A small-molecule ligand and the protein it binds are described below.
Small molecule (SMILES): CCCCCCCC(=O)O

Sequence of chain 1.G:
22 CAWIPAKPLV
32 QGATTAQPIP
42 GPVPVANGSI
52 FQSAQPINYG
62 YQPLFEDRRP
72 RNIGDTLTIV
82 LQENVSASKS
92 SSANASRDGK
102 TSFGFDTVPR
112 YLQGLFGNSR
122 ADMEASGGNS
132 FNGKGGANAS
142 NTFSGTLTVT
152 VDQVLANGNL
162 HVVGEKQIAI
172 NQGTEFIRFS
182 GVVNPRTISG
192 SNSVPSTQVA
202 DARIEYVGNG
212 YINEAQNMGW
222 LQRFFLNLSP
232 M

Sequence of chain 1.I:
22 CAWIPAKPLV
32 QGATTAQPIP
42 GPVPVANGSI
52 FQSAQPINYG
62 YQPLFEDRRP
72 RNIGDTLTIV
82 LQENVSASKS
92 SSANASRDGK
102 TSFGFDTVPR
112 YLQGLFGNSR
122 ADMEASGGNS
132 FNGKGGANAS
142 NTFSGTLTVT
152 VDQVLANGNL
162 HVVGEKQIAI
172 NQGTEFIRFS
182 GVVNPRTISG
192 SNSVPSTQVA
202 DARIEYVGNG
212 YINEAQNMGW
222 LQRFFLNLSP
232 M

Sequence of chain 1.H:
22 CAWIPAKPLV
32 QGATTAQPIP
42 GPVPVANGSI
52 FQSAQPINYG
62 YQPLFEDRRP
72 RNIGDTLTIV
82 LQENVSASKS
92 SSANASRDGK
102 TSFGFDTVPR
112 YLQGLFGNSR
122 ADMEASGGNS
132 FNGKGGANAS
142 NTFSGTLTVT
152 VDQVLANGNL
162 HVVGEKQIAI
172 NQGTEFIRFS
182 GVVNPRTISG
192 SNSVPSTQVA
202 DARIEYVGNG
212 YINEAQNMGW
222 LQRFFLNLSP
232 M

Binding-site contacts:
Ligand atom C4 contacts residue LEU229 of chain 1.G at 4.0 Å (hydrophobic).
Ligand atom C7 contacts residue TRP221 of chain 1.H at 3.7 Å (hydrophobic).
Ligand atom C2 contacts residue ASN228 of chain 1.G at 3.9 Å.
Ligand atom C6 contacts residue TRP221 of chain 1.H at 4.4 Å (hydrophobic).
Ligand atom C8 contacts residue TRP221 of chain 1.H at 4.0 Å (hydrophobic).
Ligand atom C2 contacts residue LEU229 of chain 1.G at 3.9 Å (hydrophobic).
Ligand atom C3 contacts residue CYS22 of chain 1.I at 3.6 Å (hydrophobic).
Ligand atom O1 contacts residue CYS22 of chain 1.I at 2.6 Å (h-bond).
Ligand atom C4 contacts residue TRP221 of chain 1.H at 4.2 Å (hydrophobic).
Ligand atom C1 contacts residue ASN228 of chain 1.G at 4.5 Å.
Ligand atom C2 contacts residue CYS22 of chain 1.I at 2.6 Å (hydrophobic).
Ligand atom C5 contacts residue TRP221 of chain 1.H at 4.3 Å (hydrophobic).
Ligand atom C3 contacts residue LEU229 of chain 1.G at 4.2 Å (hydrophobic).
Ligand atom O1 contacts residue TRP24 of chain 1.I at 3.3 Å.
Ligand atom C1 contacts residue ALA23 of chain 1.I at 4.4 Å (hydrophobic).
Ligand atom C1 contacts residue CYS22 of chain 1.I at 1.7 Å (hydrophobic).
Ligand atom C1 contacts residue TRP24 of chain 1.I at 4.2 Å (hydrophobic).
Ligand atom O1 contacts residue LEU229 of chain 1.G at 4.2 Å.
Ligand atom C1 contacts residue LEU229 of chain 1.G at 4.3 Å (hydrophobic).